Binding-site contacts:
Ligand atom CB contacts residue SER11 of chain 1.B at 4.1 Å.
Ligand atom CB contacts residue CYS107 of chain 1.B at 2.9 Å (hydrophobic).
Ligand atom CD contacts residue SER11 of chain 1.B at 3.3 Å.
Ligand atom N contacts residue SER11 of chain 1.B at 3.7 Å.
Ligand atom O contacts residue CYS107 of chain 1.B at 2.7 Å (h-bond).
Ligand atom CG contacts residue SER11 of chain 1.B at 3.0 Å.
Ligand atom CD1 contacts residue PRO9 of chain 1.B at 4.0 Å (hydrophobic).
Ligand atom CA contacts residue SER11 of chain 1.B at 3.6 Å.
Ligand atom CG2 contacts residue SER11 of chain 1.B at 4.1 Å.
Ligand atom C contacts residue CYS107 of chain 1.B at 2.9 Å (hydrophobic).
Ligand atom CG contacts residue TRP12 of chain 1.B at 3.8 Å (hydrophobic).
Ligand atom O contacts residue ALA58 of chain 1.C at 3.5 Å.
Ligand atom CB contacts residue GLN101 of chain 1.B at 3.7 Å.
Ligand atom CB contacts residue GLY10 of chain 1.B at 4.1 Å.
Ligand atom CA contacts residue CYS107 of chain 1.B at 3.9 Å (hydrophobic).
Ligand atom CD contacts residue TRP59 of chain 1.C at 3.9 Å (hydrophobic).
Ligand atom CG2 contacts residue PRO9 of chain 1.B at 3.9 Å (hydrophobic).
Ligand atom O contacts residue ALA58 of chain 1.C at 3.2 Å.
Ligand atom C contacts residue TRP59 of chain 1.C at 3.7 Å (hydrophobic).
Ligand atom O contacts residue SER11 of chain 1.B at 3.1 Å.
Ligand atom CA contacts residue PRO13 of chain 1.B at 4.1 Å (hydrophobic).
Ligand atom N contacts residue ALA105 of chain 1.B at 3.1 Å (h-bond).
Ligand atom CG2 contacts residue GLY57 of chain 1.C at 4.1 Å.
Ligand atom C contacts residue TRP14 of chain 1.B at 4.1 Å (hydrophobic).
Ligand atom CA contacts residue ALA105 of chain 1.B at 3.5 Å (hydrophobic).
Ligand atom CA contacts residue TRP59 of chain 1.C at 3.4 Å (hydrophobic).
Ligand atom CD1 contacts residue THR102 of chain 1.B at 3.5 Å.
Ligand atom CD1 contacts residue GLY10 of chain 1.B at 3.8 Å.
Ligand atom CA contacts residue CYS107 of chain 1.B at 3.4 Å (hydrophobic).
Ligand atom N contacts residue CYS107 of chain 1.B at 3.4 Å (h-bond).
Ligand atom CG contacts residue TRP59 of chain 1.C at 4.1 Å (hydrophobic).
Ligand atom N contacts residue CYS107 of chain 1.B at 4.0 Å.
Ligand atom CB contacts residue PRO13 of chain 1.B at 3.7 Å (hydrophobic).
Ligand atom CA contacts residue TRP14 of chain 1.B at 3.9 Å (hydrophobic).
Ligand atom CD1 contacts residue GLN101 of chain 1.B at 3.9 Å.
Ligand atom SG contacts residue CYS107 of chain 1.B at 2.0 Å (h-bond).
Ligand atom CB contacts residue ALA105 of chain 1.B at 4.1 Å (hydrophobic).
Ligand atom O contacts residue TRP59 of chain 1.C at 2.8 Å (h-bond).
Ligand atom CB contacts residue TRP12 of chain 1.B at 3.3 Å (hydrophobic).
Ligand atom CB contacts residue SER11 of chain 1.B at 3.6 Å.

Sequence of chain 1.B:
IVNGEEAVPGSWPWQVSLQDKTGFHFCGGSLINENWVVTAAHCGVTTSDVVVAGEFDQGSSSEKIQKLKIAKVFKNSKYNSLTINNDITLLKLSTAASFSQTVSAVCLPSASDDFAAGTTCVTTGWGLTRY

Sequence of chain 1.C:
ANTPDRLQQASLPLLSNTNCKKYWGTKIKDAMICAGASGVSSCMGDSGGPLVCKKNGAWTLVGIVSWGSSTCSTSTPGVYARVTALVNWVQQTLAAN

The protein below binds the small molecule below.
Small molecule (SMILES): CC[C@H](C)[C@H](NC(=O)[C@H](C)NC(=O)[C@@H]1CC=CN1C(=O)[C@@H](NC(=O)CNC(=O)[C@@H](N)CS)C(C)C)C(=O)N[C@@H](CCC(N)=O)C(=O)N1C=CC[C@H]1C(N)=O